Binding-site contacts:
Ligand atom O1 contacts residue ARG92 of chain 1.E at 3.5 Å.
Ligand atom C3 contacts residue LYS85 of chain 1.E at 4.0 Å.
Ligand atom O1 contacts residue ALA98 of chain 1.E at 4.2 Å.
Ligand atom C10 contacts residue ILE75 of chain 1.A at 3.5 Å (hydrophobic).
Ligand atom C1 contacts residue LYS85 of chain 1.E at 3.8 Å.
Ligand atom C7 contacts residue AU1 of chain 1.L at 3.5 Å.
Ligand atom C8 contacts residue ILE75 of chain 1.A at 4.1 Å (hydrophobic).
Ligand atom C7 contacts residue ILE75 of chain 1.A at 4.4 Å (hydrophobic).
Ligand atom C4 contacts residue LYS85 of chain 1.E at 3.9 Å.
Ligand atom C9 contacts residue ILE75 of chain 1.A at 3.6 Å (hydrophobic).
Ligand atom C14 contacts residue AU1 of chain 1.L at 4.3 Å.
Ligand atom C19 contacts residue ALA98 of chain 1.E at 4.4 Å (hydrophobic).
Ligand atom C2 contacts residue LYS85 of chain 1.E at 4.0 Å.
Ligand atom C6 contacts residue GLN88 of chain 1.E at 3.7 Å.
Ligand atom C12 contacts residue ILE75 of chain 1.A at 4.3 Å (hydrophobic).
Ligand atom C13 contacts residue AU1 of chain 1.L at 3.4 Å.
Ligand atom C1 contacts residue AU1 of chain 1.L at 3.5 Å.
Ligand atom C18 contacts residue GLN88 of chain 1.E at 4.4 Å.
Ligand atom O2 contacts residue GLN88 of chain 1.E at 4.3 Å.
Ligand atom O2 contacts residue ALA98 of chain 1.E at 3.9 Å.
Ligand atom C6 contacts residue LYS85 of chain 1.E at 3.7 Å.
Ligand atom C12 contacts residue AU1 of chain 1.L at 3.8 Å.
Ligand atom C16 contacts residue ARG92 of chain 1.E at 4.4 Å.
Ligand atom C11 contacts residue ILE75 of chain 1.A at 3.9 Å (hydrophobic).
Ligand atom C18 contacts residue LEU89 of chain 1.E at 4.5 Å (hydrophobic).
Ligand atom C19 contacts residue ARG92 of chain 1.E at 3.5 Å.
Ligand atom O2 contacts residue ARG97 of chain 1.E at 3.3 Å.
Ligand atom C5 contacts residue LYS85 of chain 1.E at 3.8 Å.
Ligand atom C17 contacts residue LEU89 of chain 1.E at 4.3 Å (hydrophobic).
Ligand atom O1 contacts residue LEU72 of chain 1.A at 4.1 Å.
Ligand atom C5 contacts residue GLN88 of chain 1.E at 3.5 Å.
Ligand atom P1 contacts residue HIS76 of chain 1.A at 4.4 Å.
Ligand atom C19 contacts residue ARG97 of chain 1.E at 4.2 Å.
Ligand atom C18 contacts residue AU1 of chain 1.L at 3.9 Å.
Ligand atom P1 contacts residue AU1 of chain 1.L at 2.3 Å.
Ligand atom O2 contacts residue ARG92 of chain 1.E at 3.1 Å.
Ligand atom C15 contacts residue LEU72 of chain 1.A at 3.9 Å (hydrophobic).
Ligand atom C17 contacts residue GLN88 of chain 1.E at 4.3 Å.
Ligand atom C14 contacts residue LEU72 of chain 1.A at 4.2 Å (hydrophobic).
Ligand atom C2 contacts residue AU1 of chain 1.L at 4.1 Å.

This protein binds this small molecule.
Small molecule (SMILES): O=C(O)c1ccc(P(c2ccccc2)c2ccccc2)cc1

Sequence of chain 1.A:
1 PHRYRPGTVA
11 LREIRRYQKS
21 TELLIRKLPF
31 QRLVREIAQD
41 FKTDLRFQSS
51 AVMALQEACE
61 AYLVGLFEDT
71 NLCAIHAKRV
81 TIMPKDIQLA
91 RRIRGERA

Sequence of chain 1.E:
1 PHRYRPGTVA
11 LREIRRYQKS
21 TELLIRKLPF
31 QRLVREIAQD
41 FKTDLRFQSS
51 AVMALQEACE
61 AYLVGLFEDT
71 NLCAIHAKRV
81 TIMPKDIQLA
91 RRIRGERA